A small-molecule ligand and the protein it binds are described below.
Small molecule (SMILES): CC(=O)N[C@H]1[C@H](O[C@H]2[C@H](O)[C@@H](NC(C)=O)CO[C@@H]2CO)O[C@H](CO)[C@@H](O)[C@@H]1O

Sequence of chain 4.A:
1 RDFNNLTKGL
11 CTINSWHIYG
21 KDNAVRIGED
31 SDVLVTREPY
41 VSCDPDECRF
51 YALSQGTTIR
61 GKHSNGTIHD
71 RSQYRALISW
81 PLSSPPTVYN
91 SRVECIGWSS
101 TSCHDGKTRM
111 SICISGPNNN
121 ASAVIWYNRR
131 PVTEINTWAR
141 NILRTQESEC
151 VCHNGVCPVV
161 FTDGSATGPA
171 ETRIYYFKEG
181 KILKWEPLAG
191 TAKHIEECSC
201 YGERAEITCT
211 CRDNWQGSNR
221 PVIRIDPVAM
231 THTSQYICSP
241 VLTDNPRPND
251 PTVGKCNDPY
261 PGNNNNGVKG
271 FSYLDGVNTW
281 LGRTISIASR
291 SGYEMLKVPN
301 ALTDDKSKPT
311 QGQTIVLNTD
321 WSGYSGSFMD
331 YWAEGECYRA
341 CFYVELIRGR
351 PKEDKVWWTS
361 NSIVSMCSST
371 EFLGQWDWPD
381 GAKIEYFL

Binding-site contacts:
Ligand atom C3 contacts residue ASN5 of chain 4.A at 3.7 Å.
Ligand atom C8 contacts residue ASP2 of chain 4.A at 3.6 Å.
Ligand atom C1 contacts residue ASN154 of chain 4.A at 4.2 Å.
Ligand atom O6 contacts residue ASP2 of chain 4.A at 3.0 Å (salt-bridge).
Ligand atom O5 contacts residue ASN5 of chain 4.A at 2.3 Å (h-bond).
Ligand atom C5 contacts residue ASN5 of chain 4.A at 3.6 Å.
Ligand atom O5 contacts residue ASP2 of chain 4.A at 4.1 Å.
Ligand atom N2 contacts residue ASP2 of chain 4.A at 4.0 Å.
Ligand atom C3 contacts residue ASP2 of chain 4.A at 4.4 Å.
Ligand atom C5 contacts residue ASN154 of chain 4.A at 3.5 Å.
Ligand atom C1 contacts residue PHE3 of chain 4.A at 4.0 Å (hydrophobic).
Ligand atom O7 contacts residue ASP2 of chain 4.A at 4.4 Å.
Ligand atom O5 contacts residue ASN154 of chain 4.A at 4.1 Å.
Ligand atom C2 contacts residue ASN5 of chain 4.A at 2.4 Å.
Ligand atom C4 contacts residue ASN154 of chain 4.A at 4.4 Å.
Ligand atom C2 contacts residue PHE3 of chain 4.A at 3.9 Å (hydrophobic).
Ligand atom C6 contacts residue ASN154 of chain 4.A at 3.9 Å.
Ligand atom C1 contacts residue ASN5 of chain 4.A at 1.4 Å.
Ligand atom O4 contacts residue ASN154 of chain 4.A at 4.5 Å.
Ligand atom C7 contacts residue PHE3 of chain 4.A at 3.6 Å (hydrophobic).
Ligand atom N2 contacts residue PHE3 of chain 4.A at 2.9 Å (h-bond).
Ligand atom C3 contacts residue PHE3 of chain 4.A at 4.4 Å (hydrophobic).
Ligand atom O3 contacts residue ASP2 of chain 4.A at 3.3 Å.
Ligand atom C7 contacts residue ASN5 of chain 4.A at 3.7 Å.
Ligand atom N2 contacts residue ASN5 of chain 4.A at 2.8 Å (h-bond).
Ligand atom C8 contacts residue PHE3 of chain 4.A at 3.4 Å (hydrophobic).
Ligand atom C7 contacts residue ASP2 of chain 4.A at 3.8 Å.
Ligand atom C6 contacts residue ASP2 of chain 4.A at 4.3 Å.
Ligand atom C4 contacts residue ASN5 of chain 4.A at 4.2 Å.
Ligand atom O7 contacts residue ASN5 of chain 4.A at 4.2 Å.